Binding-site contacts:
Ligand atom O7 contacts residue ARG346 of chain 1.C at 4.4 Å.
Ligand atom O7 contacts residue THR335 of chain 1.C at 2.9 Å (h-bond).
Ligand atom C7 contacts residue ARG346 of chain 1.C at 4.4 Å.
Ligand atom C1 contacts residue ASN350 of chain 1.C at 1.4 Å.
Ligand atom C8 contacts residue GLY336 of chain 1.C at 4.0 Å.
Ligand atom C7 contacts residue GLY336 of chain 1.C at 3.9 Å.
Ligand atom N2 contacts residue GLY336 of chain 1.C at 4.5 Å.
Ligand atom N2 contacts residue ASN350 of chain 1.C at 2.9 Å (h-bond).
Ligand atom O7 contacts residue GLY336 of chain 1.C at 4.0 Å.
Ligand atom C8 contacts residue ASN350 of chain 1.C at 4.3 Å.
Ligand atom C8 contacts residue PHE348 of chain 1.C at 3.3 Å (hydrophobic).
Ligand atom C8 contacts residue THR335 of chain 1.C at 3.4 Å.
Ligand atom O5 contacts residue ASN350 of chain 1.C at 2.4 Å (h-bond).
Ligand atom C2 contacts residue ASN350 of chain 1.C at 2.5 Å.
Ligand atom C5 contacts residue ASN350 of chain 1.C at 3.7 Å.
Ligand atom O7 contacts residue ASN350 of chain 1.C at 2.9 Å (h-bond).
Ligand atom C8 contacts residue ARG346 of chain 1.C at 3.6 Å.
Ligand atom C4 contacts residue ASN350 of chain 1.C at 4.2 Å.
Ligand atom C7 contacts residue ASN350 of chain 1.C at 3.1 Å.
Ligand atom C8 contacts residue ARG337 of chain 1.C at 4.0 Å.
Ligand atom C3 contacts residue ASN350 of chain 1.C at 3.8 Å.
Ligand atom C7 contacts residue THR335 of chain 1.C at 3.4 Å.

A small-molecule ligand and the protein it binds are described below.
Small molecule (SMILES): CC(=O)N[C@@H]1[C@@H](O)[C@H](O)[C@@H](CO)O[C@H]1O

Sequence of chain 1.C:
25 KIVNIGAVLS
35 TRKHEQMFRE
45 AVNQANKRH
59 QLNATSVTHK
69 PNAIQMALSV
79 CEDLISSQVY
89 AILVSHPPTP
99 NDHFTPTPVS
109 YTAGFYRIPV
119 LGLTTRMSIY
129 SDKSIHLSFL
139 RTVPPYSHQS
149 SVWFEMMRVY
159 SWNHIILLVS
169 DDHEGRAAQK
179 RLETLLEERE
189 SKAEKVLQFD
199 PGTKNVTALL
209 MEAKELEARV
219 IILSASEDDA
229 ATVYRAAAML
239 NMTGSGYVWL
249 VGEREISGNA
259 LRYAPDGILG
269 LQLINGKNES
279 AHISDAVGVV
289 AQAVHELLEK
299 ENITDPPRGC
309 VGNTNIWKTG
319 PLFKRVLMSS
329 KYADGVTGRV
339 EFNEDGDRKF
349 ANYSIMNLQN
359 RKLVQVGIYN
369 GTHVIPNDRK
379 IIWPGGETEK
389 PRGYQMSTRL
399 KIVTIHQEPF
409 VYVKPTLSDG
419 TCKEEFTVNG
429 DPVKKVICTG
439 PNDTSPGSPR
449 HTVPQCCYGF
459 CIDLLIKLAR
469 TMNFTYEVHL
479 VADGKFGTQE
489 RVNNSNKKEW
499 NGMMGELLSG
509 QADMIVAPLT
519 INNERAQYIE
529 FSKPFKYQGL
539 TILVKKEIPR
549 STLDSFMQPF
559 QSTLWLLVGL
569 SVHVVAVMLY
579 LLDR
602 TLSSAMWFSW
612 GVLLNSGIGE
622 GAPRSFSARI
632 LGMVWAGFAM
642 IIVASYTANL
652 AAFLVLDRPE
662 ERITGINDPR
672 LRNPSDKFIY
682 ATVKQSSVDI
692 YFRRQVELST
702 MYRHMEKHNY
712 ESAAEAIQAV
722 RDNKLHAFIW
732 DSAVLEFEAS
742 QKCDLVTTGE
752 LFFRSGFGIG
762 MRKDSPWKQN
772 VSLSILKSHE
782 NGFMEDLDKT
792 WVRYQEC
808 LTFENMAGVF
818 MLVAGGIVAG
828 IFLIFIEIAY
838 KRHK